A protein and the small-molecule ligand that binds it are described below.
Small molecule (SMILES): CC(=O)N[C@H]1[C@H](O[C@H]2[C@H](O)[C@@H](NC(C)=O)CO[C@@H]2CO)O[C@H](CO)[C@@H](O)[C@@H]1O

Sequence of chain 1.A:
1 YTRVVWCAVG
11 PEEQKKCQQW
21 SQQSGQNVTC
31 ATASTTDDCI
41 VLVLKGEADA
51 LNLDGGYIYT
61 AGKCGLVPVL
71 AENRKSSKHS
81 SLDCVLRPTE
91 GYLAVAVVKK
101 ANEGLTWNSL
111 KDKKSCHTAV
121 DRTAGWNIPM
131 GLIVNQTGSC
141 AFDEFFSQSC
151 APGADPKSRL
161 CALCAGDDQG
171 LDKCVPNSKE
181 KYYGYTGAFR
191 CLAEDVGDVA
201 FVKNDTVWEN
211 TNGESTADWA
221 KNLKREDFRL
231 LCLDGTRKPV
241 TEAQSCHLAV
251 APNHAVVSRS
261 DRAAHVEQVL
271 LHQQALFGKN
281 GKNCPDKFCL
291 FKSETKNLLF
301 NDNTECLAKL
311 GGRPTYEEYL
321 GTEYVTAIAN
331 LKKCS

Binding-site contacts:
Ligand atom O4 contacts residue LYS75 of chain 1.A at 3.4 Å.
Ligand atom C7 contacts residue ASN204 of chain 1.A at 3.5 Å.
Ligand atom O5 contacts residue TRP208 of chain 1.A at 3.8 Å.
Ligand atom C1 contacts residue ASP205 of chain 1.A at 4.4 Å.
Ligand atom O5 contacts residue ASP205 of chain 1.A at 3.4 Å (salt-bridge).
Ligand atom C8 contacts residue GLN244 of chain 1.A at 3.7 Å.
Ligand atom C3 contacts residue ASN204 of chain 1.A at 3.7 Å.
Ligand atom O7 contacts residue TRP208 of chain 1.A at 3.3 Å.
Ligand atom C5 contacts residue TRP208 of chain 1.A at 3.6 Å (hydrophobic).
Ligand atom O7 contacts residue ASN204 of chain 1.A at 3.8 Å.
Ligand atom N2 contacts residue ASN204 of chain 1.A at 3.0 Å (h-bond).
Ligand atom C4 contacts residue ASN204 of chain 1.A at 4.1 Å.
Ligand atom O6 contacts residue SER76 of chain 1.A at 4.2 Å.
Ligand atom C4 contacts residue LYS75 of chain 1.A at 4.1 Å.
Ligand atom O6 contacts residue ASP205 of chain 1.A at 2.7 Å (salt-bridge).
Ligand atom C6 contacts residue TRP208 of chain 1.A at 3.5 Å (hydrophobic).
Ligand atom C1 contacts residue TRP208 of chain 1.A at 3.7 Å (hydrophobic).
Ligand atom C2 contacts residue ASN204 of chain 1.A at 2.5 Å.
Ligand atom C8 contacts residue GLU214 of chain 1.A at 3.8 Å.
Ligand atom C8 contacts residue ARG225 of chain 1.A at 4.5 Å.
Ligand atom C8 contacts residue TRP208 of chain 1.A at 4.2 Å (hydrophobic).
Ligand atom C6 contacts residue GLU209 of chain 1.A at 4.5 Å.
Ligand atom C6 contacts residue SER76 of chain 1.A at 3.9 Å.
Ligand atom C8 contacts residue ALA243 of chain 1.A at 4.3 Å (hydrophobic).
Ligand atom C5 contacts residue LYS75 of chain 1.A at 4.0 Å.
Ligand atom C5 contacts residue ASN204 of chain 1.A at 3.6 Å.
Ligand atom O5 contacts residue ASN204 of chain 1.A at 2.2 Å (h-bond).
Ligand atom C6 contacts residue SER77 of chain 1.A at 4.2 Å.
Ligand atom C8 contacts residue LEU93 of chain 1.A at 3.8 Å (hydrophobic).
Ligand atom O6 contacts residue GLU209 of chain 1.A at 3.9 Å.
Ligand atom C7 contacts residue TRP208 of chain 1.A at 4.0 Å (hydrophobic).
Ligand atom O7 contacts residue LEU93 of chain 1.A at 3.9 Å.
Ligand atom C5 contacts residue ASP205 of chain 1.A at 4.0 Å.
Ligand atom C6 contacts residue LYS75 of chain 1.A at 3.8 Å.
Ligand atom C6 contacts residue ASP205 of chain 1.A at 3.7 Å.
Ligand atom C1 contacts residue ASN204 of chain 1.A at 1.4 Å.
Ligand atom O6 contacts residue SER77 of chain 1.A at 3.8 Å.
Ligand atom C7 contacts residue LEU93 of chain 1.A at 4.0 Å (hydrophobic).